The protein below binds the small molecule below.
Small molecule (SMILES): CC(=O)N[C@@H]1[C@@H](O)[C@H](O)[C@@H](CO)O[C@H]1O

Sequence of chain 6.A:
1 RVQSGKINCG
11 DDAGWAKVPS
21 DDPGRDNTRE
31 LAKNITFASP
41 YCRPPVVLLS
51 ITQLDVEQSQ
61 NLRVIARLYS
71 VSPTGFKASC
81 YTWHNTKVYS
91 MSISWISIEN

Binding-site contacts:
Ligand atom C1 contacts residue ASN34 of chain 6.A at 1.4 Å.
Ligand atom C5 contacts residue ASN34 of chain 6.A at 3.6 Å.
Ligand atom C2 contacts residue ASN34 of chain 6.A at 2.1 Å.
Ligand atom O5 contacts residue ASN34 of chain 6.A at 2.4 Å (h-bond).
Ligand atom C8 contacts residue ASN34 of chain 6.A at 3.1 Å.
Ligand atom C7 contacts residue ASN34 of chain 6.A at 3.2 Å.
Ligand atom C3 contacts residue ASN34 of chain 6.A at 3.5 Å.
Ligand atom O3 contacts residue ASN34 of chain 6.A at 4.4 Å.
Ligand atom O7 contacts residue ASN34 of chain 6.A at 3.7 Å.
Ligand atom C4 contacts residue ASN34 of chain 6.A at 3.8 Å.
Ligand atom O5 contacts residue LYS77 of chain 6.A at 4.2 Å.
Ligand atom N2 contacts residue ASN34 of chain 6.A at 2.8 Å (h-bond).
Ligand atom O6 contacts residue LYS77 of chain 6.A at 3.7 Å.